Sequence of chain 1.J:
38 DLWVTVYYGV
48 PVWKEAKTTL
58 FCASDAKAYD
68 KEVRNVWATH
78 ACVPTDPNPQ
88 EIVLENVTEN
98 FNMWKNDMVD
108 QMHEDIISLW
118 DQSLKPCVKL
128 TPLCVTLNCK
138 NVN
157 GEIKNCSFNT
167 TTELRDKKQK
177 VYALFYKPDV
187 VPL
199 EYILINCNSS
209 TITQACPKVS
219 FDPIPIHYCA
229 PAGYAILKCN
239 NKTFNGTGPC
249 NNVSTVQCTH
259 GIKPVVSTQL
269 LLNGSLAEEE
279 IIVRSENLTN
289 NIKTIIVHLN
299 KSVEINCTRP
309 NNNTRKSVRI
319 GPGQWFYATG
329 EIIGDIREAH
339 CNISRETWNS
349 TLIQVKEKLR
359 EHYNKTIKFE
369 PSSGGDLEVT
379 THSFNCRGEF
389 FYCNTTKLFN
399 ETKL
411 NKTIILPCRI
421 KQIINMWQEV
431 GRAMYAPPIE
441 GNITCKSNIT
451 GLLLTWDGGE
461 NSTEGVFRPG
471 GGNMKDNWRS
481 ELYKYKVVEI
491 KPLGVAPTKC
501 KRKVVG

Binding-site contacts:
Ligand atom C2 contacts residue ASN165 of chain 1.J at 2.5 Å.
Ligand atom O7 contacts residue ASN165 of chain 1.J at 4.3 Å.
Ligand atom C8 contacts residue SER163 of chain 1.J at 3.6 Å.
Ligand atom C7 contacts residue ASN165 of chain 1.J at 3.3 Å.
Ligand atom N2 contacts residue ASN165 of chain 1.J at 2.6 Å (h-bond).
Ligand atom C5 contacts residue ASN165 of chain 1.J at 3.7 Å.
Ligand atom C4 contacts residue ASN165 of chain 1.J at 4.2 Å.
Ligand atom C3 contacts residue ASN165 of chain 1.J at 3.8 Å.
Ligand atom C8 contacts residue ASN135 of chain 1.J at 4.0 Å.
Ligand atom O5 contacts residue ASN165 of chain 1.J at 2.3 Å (h-bond).
Ligand atom C8 contacts residue ASN165 of chain 1.J at 3.6 Å.
Ligand atom O7 contacts residue THR133 of chain 1.J at 4.2 Å.
Ligand atom C8 contacts residue THR133 of chain 1.J at 4.4 Å.
Ligand atom C1 contacts residue ASN165 of chain 1.J at 1.4 Å.

This small molecule binds to this protein.
Small molecule (SMILES): CC(=O)N[C@@H]1[C@@H](O)[C@H](O)[C@@H](CO)O[C@H]1O